Sequence of chain 1.W:
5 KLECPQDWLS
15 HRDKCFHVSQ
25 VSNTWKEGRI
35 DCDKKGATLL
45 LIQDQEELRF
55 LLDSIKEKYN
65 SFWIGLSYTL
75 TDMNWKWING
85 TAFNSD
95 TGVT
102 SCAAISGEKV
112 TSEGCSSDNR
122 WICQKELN

Binding-site contacts:
Ligand atom N2 contacts residue THR85 of chain 1.W at 3.1 Å (h-bond).
Ligand atom O7 contacts residue ASN83 of chain 1.W at 4.0 Å.
Ligand atom C2 contacts residue THR85 of chain 1.W at 3.5 Å.
Ligand atom C6 contacts residue GLN47 of chain 1.W at 4.0 Å.
Ligand atom O3 contacts residue THR85 of chain 1.W at 4.5 Å.
Ligand atom C7 contacts residue ASN83 of chain 1.W at 3.6 Å.
Ligand atom C7 contacts residue THR85 of chain 1.W at 4.2 Å.
Ligand atom O5 contacts residue ASN83 of chain 1.W at 2.3 Å (h-bond).
Ligand atom C3 contacts residue ASN83 of chain 1.W at 3.8 Å.
Ligand atom O5 contacts residue LEU45 of chain 1.W at 4.4 Å.
Ligand atom N2 contacts residue ASN83 of chain 1.W at 2.9 Å (h-bond).
Ligand atom O6 contacts residue GLN47 of chain 1.W at 4.3 Å.
Ligand atom C6 contacts residue ILE46 of chain 1.W at 3.2 Å (hydrophobic).
Ligand atom C3 contacts residue THR85 of chain 1.W at 3.6 Å.
Ligand atom C2 contacts residue ASN83 of chain 1.W at 2.4 Å.
Ligand atom O6 contacts residue LEU45 of chain 1.W at 3.5 Å.
Ligand atom O6 contacts residue TRP81 of chain 1.W at 3.7 Å.
Ligand atom C1 contacts residue ASN83 of chain 1.W at 1.4 Å.
Ligand atom O5 contacts residue THR85 of chain 1.W at 4.4 Å.
Ligand atom C1 contacts residue THR85 of chain 1.W at 3.4 Å.
Ligand atom C5 contacts residue ASN83 of chain 1.W at 3.6 Å.
Ligand atom C8 contacts residue THR85 of chain 1.W at 3.7 Å.
Ligand atom O5 contacts residue TRP81 of chain 1.W at 4.5 Å.
Ligand atom C5 contacts residue TRP81 of chain 1.W at 4.4 Å (hydrophobic).
Ligand atom C4 contacts residue ASN83 of chain 1.W at 4.2 Å.
Ligand atom O6 contacts residue ILE46 of chain 1.W at 3.0 Å (h-bond).

The protein below binds the small molecule below.
Small molecule (SMILES): CC(=O)N[C@@H]1[C@@H](O)[C@H](O)[C@@H](CO)O[C@H]1O